The small molecule below binds the protein below.
Small molecule (SMILES): CCCSC[C@H]1N[C@@H](c2c[nH]c3c(N)ncnc23)[C@H](O)[C@@H]1O

Binding-site contacts:
Ligand atom C2 contacts residue ILE186 of chain 1.A at 3.7 Å (hydrophobic).
Ligand atom S5' contacts residue VAL250 of chain 1.A at 3.7 Å.
Ligand atom C3 contacts residue LEU251 of chain 1.A at 3.6 Å (hydrophobic).
Ligand atom S5' contacts residue PHE191 of chain 1.A at 3.8 Å.
Ligand atom N1 contacts residue PHE191 of chain 1.A at 3.7 Å.
Ligand atom C4 contacts residue ILE208 of chain 1.A at 3.8 Å (hydrophobic).
Ligand atom N3 contacts residue MET210 of chain 1.A at 3.6 Å.
Ligand atom N6 contacts residue ASP234 of chain 1.A at 2.9 Å (salt-bridge).
Ligand atom O2' contacts residue THR211 of chain 1.A at 3.7 Å.
Ligand atom C9 contacts residue ALA108 of chain 1.A at 3.5 Å (hydrophobic).
Ligand atom C1' contacts residue PO41 of chain 1.C at 3.3 Å.
Ligand atom C2' contacts residue PO41 of chain 1.C at 3.4 Å.
Ligand atom C5 contacts residue GLY110 of chain 1.A at 3.6 Å.
Ligand atom O3' contacts residue PRO83 of chain 1.A at 3.4 Å.
Ligand atom N7 contacts residue ASP234 of chain 1.A at 2.9 Å (salt-bridge).
Ligand atom C8 contacts residue THR233 of chain 1.A at 3.6 Å.
Ligand atom N3 contacts residue ASN209 of chain 1.A at 3.4 Å.
Ligand atom O3' contacts residue PO41 of chain 1.C at 2.6 Å (h-bond).
Ligand atom C8 contacts residue ALA108 of chain 1.A at 3.6 Å (hydrophobic).
Ligand atom C4' contacts residue PO41 of chain 1.C at 3.2 Å.
Ligand atom C1' contacts residue ALA108 of chain 1.A at 3.1 Å (hydrophobic).
Ligand atom C5' contacts residue HIS151 of chain 3.A at 3.7 Å.
Ligand atom C2' contacts residue MET210 of chain 1.A at 3.5 Å (hydrophobic).
Ligand atom N7 contacts residue THR233 of chain 1.A at 3.6 Å.
Ligand atom O3' contacts residue HIS75 of chain 1.A at 3.7 Å.
Ligand atom N6 contacts residue GLY110 of chain 1.A at 3.6 Å.
Ligand atom O2' contacts residue MET210 of chain 1.A at 2.8 Å (h-bond).
Ligand atom N6 contacts residue ASP236 of chain 1.A at 3.0 Å (salt-bridge).
Ligand atom N4' contacts residue THR32 of chain 1.A at 3.7 Å.
Ligand atom O2' contacts residue ASN209 of chain 1.A at 3.5 Å.
Ligand atom CS contacts residue HIS151 of chain 3.A at 3.6 Å.
Ligand atom O2' contacts residue PO41 of chain 1.C at 2.7 Å (h-bond).
Ligand atom C8 contacts residue CYS109 of chain 1.A at 3.7 Å (hydrophobic).
Ligand atom C3' contacts residue PO41 of chain 1.C at 3.2 Å.
Ligand atom C5 contacts residue ILE208 of chain 1.A at 3.8 Å (hydrophobic).
Ligand atom C2 contacts residue MET210 of chain 1.A at 3.6 Å (hydrophobic).
Ligand atom N7 contacts residue GLY110 of chain 1.A at 3.4 Å (h-bond).
Ligand atom C6 contacts residue PHE191 of chain 1.A at 3.8 Å (hydrophobic).
Ligand atom N4' contacts residue PO41 of chain 1.C at 2.8 Å (h-bond).
Ligand atom N7 contacts residue CYS109 of chain 1.A at 3.5 Å.

Sequence of chain 1.A:
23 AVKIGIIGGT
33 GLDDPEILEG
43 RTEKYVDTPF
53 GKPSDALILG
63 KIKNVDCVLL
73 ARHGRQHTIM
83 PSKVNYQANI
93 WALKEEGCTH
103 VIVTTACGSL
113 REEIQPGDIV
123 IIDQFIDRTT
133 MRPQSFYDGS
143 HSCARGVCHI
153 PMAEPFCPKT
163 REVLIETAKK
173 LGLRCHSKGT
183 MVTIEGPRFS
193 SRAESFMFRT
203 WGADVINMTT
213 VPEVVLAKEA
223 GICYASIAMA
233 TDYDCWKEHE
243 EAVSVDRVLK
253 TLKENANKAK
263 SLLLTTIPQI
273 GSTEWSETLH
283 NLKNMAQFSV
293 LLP

Sequence of chain 3.A:
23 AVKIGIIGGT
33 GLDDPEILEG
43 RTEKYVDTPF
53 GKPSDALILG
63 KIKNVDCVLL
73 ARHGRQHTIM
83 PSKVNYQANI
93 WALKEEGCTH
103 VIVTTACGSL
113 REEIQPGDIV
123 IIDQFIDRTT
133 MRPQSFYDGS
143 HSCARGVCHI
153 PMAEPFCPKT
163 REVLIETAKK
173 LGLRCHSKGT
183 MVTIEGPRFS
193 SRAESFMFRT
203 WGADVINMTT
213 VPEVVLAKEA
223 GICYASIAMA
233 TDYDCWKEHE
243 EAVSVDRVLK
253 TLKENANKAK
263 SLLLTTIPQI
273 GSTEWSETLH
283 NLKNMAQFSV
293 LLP